Binding-site contacts:
Ligand atom O14 contacts residue LEU26 of chain 2.A at 3.8 Å.
Ligand atom C10 contacts residue MET101 of chain 2.A at 3.8 Å (hydrophobic).
Ligand atom C19 contacts residue CYS105 of chain 2.A at 2.9 Å (hydrophobic).
Ligand atom O14 contacts residue LEU100 of chain 2.A at 3.8 Å.
Ligand atom C29 contacts residue VAL34 of chain 2.A at 3.7 Å (hydrophobic).
Ligand atom O18 contacts residue CYS105 of chain 2.A at 3.2 Å.
Ligand atom N4 contacts residue ALA51 of chain 2.A at 3.8 Å.
Ligand atom C17 contacts residue CYS105 of chain 2.A at 3.2 Å (hydrophobic).
Ligand atom C29 contacts residue PHE31 of chain 2.A at 3.7 Å (hydrophobic).
Ligand atom C10 contacts residue GLY104 of chain 2.A at 3.6 Å.
Ligand atom C20 contacts residue ASP108 of chain 2.A at 3.7 Å.
Ligand atom C6 contacts residue GLN99 of chain 2.A at 3.6 Å.
Ligand atom C20 contacts residue CYS105 of chain 2.A at 1.8 Å (hydrophobic).
Ligand atom N7 contacts residue MET101 of chain 2.A at 3.1 Å (h-bond).
Ligand atom CL1 contacts residue THR98 of chain 2.A at 3.5 Å.
Ligand atom N4 contacts residue LEU100 of chain 2.A at 3.7 Å.
Ligand atom N4 contacts residue MET101 of chain 2.A at 3.2 Å (h-bond).
Ligand atom C12 contacts residue GLY104 of chain 2.A at 3.7 Å.
Ligand atom C15 contacts residue PRO102 of chain 2.A at 3.7 Å (hydrophobic).
Ligand atom C6 contacts residue LEU152 of chain 2.A at 3.7 Å (hydrophobic).
Ligand atom C28 contacts residue GLY27 of chain 2.A at 3.7 Å.
Ligand atom C8 contacts residue GLY104 of chain 2.A at 3.5 Å.
Ligand atom N25 contacts residue VAL34 of chain 2.A at 3.7 Å.
Ligand atom O14 contacts residue MET101 of chain 2.A at 3.3 Å (h-bond).
Ligand atom C30 contacts residue GLY27 of chain 2.A at 3.8 Å.
Ligand atom C8 contacts residue MET101 of chain 2.A at 3.6 Å (hydrophobic).
Ligand atom C5 contacts residue LEU152 of chain 2.A at 3.5 Å (hydrophobic).
Ligand atom C26 contacts residue VAL34 of chain 2.A at 3.4 Å (hydrophobic).
Ligand atom CL1 contacts residue ALA51 of chain 2.A at 3.8 Å.
Ligand atom C11 contacts residue GLY104 of chain 2.A at 3.6 Å.
Ligand atom C19 contacts residue ASP108 of chain 2.A at 3.7 Å.
Ligand atom N7 contacts residue LEU26 of chain 2.A at 3.8 Å.
Ligand atom C15 contacts residue LEU26 of chain 2.A at 3.5 Å (hydrophobic).
Ligand atom C9 contacts residue GLY104 of chain 2.A at 3.5 Å.
Ligand atom C6 contacts residue ALA51 of chain 2.A at 3.2 Å (hydrophobic).
Ligand atom O18 contacts residue LEU152 of chain 2.A at 3.8 Å.
Ligand atom C24 contacts residue VAL34 of chain 2.A at 3.7 Å (hydrophobic).
Ligand atom C10 contacts residue LEU26 of chain 2.A at 3.8 Å (hydrophobic).
Ligand atom C5 contacts residue ALA51 of chain 2.A at 3.5 Å (hydrophobic).
Ligand atom C13 contacts residue GLY104 of chain 2.A at 3.7 Å.

Sequence of chain 2.A:
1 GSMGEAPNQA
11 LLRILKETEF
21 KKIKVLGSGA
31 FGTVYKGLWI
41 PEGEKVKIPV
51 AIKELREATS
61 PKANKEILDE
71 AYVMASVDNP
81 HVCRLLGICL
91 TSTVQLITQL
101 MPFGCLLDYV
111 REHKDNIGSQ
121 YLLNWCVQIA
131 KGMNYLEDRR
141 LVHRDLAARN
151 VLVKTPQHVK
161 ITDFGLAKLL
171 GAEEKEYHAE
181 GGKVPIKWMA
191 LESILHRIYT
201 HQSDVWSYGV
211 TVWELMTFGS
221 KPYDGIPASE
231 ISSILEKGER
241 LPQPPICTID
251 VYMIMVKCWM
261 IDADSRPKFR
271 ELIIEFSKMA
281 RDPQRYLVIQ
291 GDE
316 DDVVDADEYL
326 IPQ

A protein and the small-molecule ligand that binds it are described below.
Small molecule (SMILES): CCC(=O)Nc1ccc(OC)c(Nc2ncc(Cl)c(-c3c[nH]c4ccccc34)n2)c1